Binding-site contacts:
Ligand atom S1 contacts residue ALA11 of chain 1.A at 4.3 Å.
Ligand atom C18 contacts residue ARG14 of chain 1.A at 3.8 Å.
Ligand atom O4 contacts residue ARG14 of chain 1.A at 4.1 Å.
Ligand atom C12 contacts residue ARG14 of chain 1.A at 3.5 Å.
Ligand atom C9 contacts residue ARG14 of chain 1.A at 4.3 Å.
Ligand atom C14 contacts residue ARG14 of chain 1.A at 3.7 Å.
Ligand atom O9 contacts residue ARG14 of chain 1.A at 3.1 Å (salt-bridge).
Ligand atom O1 contacts residue SER86 of chain 1.A at 4.5 Å.
Ligand atom C11 contacts residue ARG14 of chain 1.A at 4.2 Å.
Ligand atom C17 contacts residue ARG14 of chain 1.A at 4.3 Å.
Ligand atom O11 contacts residue GLU7 of chain 1.A at 3.4 Å.
Ligand atom O12 contacts residue ARG14 of chain 1.A at 3.1 Å (salt-bridge).
Ligand atom O12 contacts residue GLU7 of chain 1.A at 4.5 Å.
Ligand atom C7 contacts residue ARG14 of chain 1.A at 4.0 Å.
Ligand atom S2 contacts residue ARG14 of chain 1.A at 4.2 Å.
Ligand atom S1 contacts residue ARG14 of chain 1.A at 4.1 Å.
Ligand atom C8 contacts residue ARG14 of chain 1.A at 3.7 Å.
Ligand atom C13 contacts residue ARG14 of chain 1.A at 3.6 Å.
Ligand atom O3 contacts residue ARG14 of chain 1.A at 3.2 Å (salt-bridge).
Ligand atom C15 contacts residue ARG14 of chain 1.A at 4.4 Å.
Ligand atom S4 contacts residue ALA10 of chain 1.A at 4.3 Å.
Ligand atom O6 contacts residue ARG14 of chain 1.A at 3.2 Å.
Ligand atom O7 contacts residue ARG14 of chain 1.A at 3.4 Å.
Ligand atom O3 contacts residue PHE3 of chain 1.A at 4.5 Å.
Ligand atom C20 contacts residue ARG14 of chain 1.A at 4.2 Å.
Ligand atom O2 contacts residue ARG14 of chain 1.A at 4.4 Å.
Ligand atom C24 contacts residue ARG14 of chain 1.A at 4.1 Å.
Ligand atom C19 contacts residue ARG14 of chain 1.A at 3.8 Å.
Ligand atom O4 contacts residue HIS15 of chain 1.A at 3.2 Å.
Ligand atom O12 contacts residue ALA10 of chain 1.A at 2.9 Å.
Ligand atom S1 contacts residue PHE3 of chain 1.A at 4.4 Å.
Ligand atom S3 contacts residue ARG14 of chain 1.A at 3.8 Å.
Ligand atom S4 contacts residue ARG14 of chain 1.A at 4.1 Å.
Ligand atom C1 contacts residue ARG14 of chain 1.A at 4.1 Å.
Ligand atom O3 contacts residue ALA11 of chain 1.A at 3.0 Å.
Ligand atom O2 contacts residue PHE3 of chain 1.A at 3.4 Å.
Ligand atom O2 contacts residue DM01 of chain 1.A at 3.2 Å.

Sequence of chain 1.A:
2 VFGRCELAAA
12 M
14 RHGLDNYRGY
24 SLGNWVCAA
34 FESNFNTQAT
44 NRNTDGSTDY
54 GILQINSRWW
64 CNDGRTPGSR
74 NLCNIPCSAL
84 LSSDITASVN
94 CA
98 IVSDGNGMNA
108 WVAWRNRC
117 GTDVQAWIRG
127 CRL

The protein below binds the small molecule below.
Small molecule (SMILES): O=S(=O)(O)c1cc2c(O)c(c1)Cc1cc(S(=O)(=O)O)cc(c1O)Cc1cc(S(=O)(=O)O)cc(c1O)Cc1cc(S(=O)(=O)O)cc(c1O)C2